Binding-site contacts:
Ligand atom C6 contacts residue THR207 of chain 1.A at 3.2 Å.
Ligand atom OXT contacts residue ARG93 of chain 1.A at 3.0 Å (salt-bridge).
Ligand atom C5 contacts residue HIS127 of chain 1.A at 4.0 Å.
Ligand atom C4 contacts residue MET202 of chain 1.A at 3.7 Å (hydrophobic).
Ligand atom O4 contacts residue ASN92 of chain 1.A at 3.1 Å (h-bond).
Ligand atom C5 contacts residue MET202 of chain 1.A at 4.1 Å (hydrophobic).
Ligand atom O4 contacts residue THR207 of chain 1.A at 3.2 Å (h-bond).
Ligand atom N6 contacts residue MET202 of chain 1.A at 3.3 Å (h-bond).
Ligand atom N6 contacts residue ALA205 of chain 1.A at 3.9 Å.
Ligand atom C4 contacts residue HIS127 of chain 1.A at 4.0 Å.
Ligand atom O3 contacts residue ALA219 of chain 1.A at 3.5 Å.
Ligand atom C5 contacts residue ALA219 of chain 1.A at 3.8 Å (hydrophobic).
Ligand atom O4 contacts residue ALA205 of chain 1.A at 3.4 Å.
Ligand atom O contacts residue ARG93 of chain 1.A at 2.9 Å (salt-bridge).
Ligand atom O3 contacts residue HIS127 of chain 1.A at 2.9 Å (h-bond).
Ligand atom OXT contacts residue ASN92 of chain 1.A at 2.9 Å (h-bond).
Ligand atom C3 contacts residue GLU221 of chain 1.A at 3.4 Å.
Ligand atom CA contacts residue HIS127 of chain 1.A at 4.0 Å.
Ligand atom C7 contacts residue THR207 of chain 1.A at 3.5 Å.
Ligand atom C contacts residue MET202 of chain 1.A at 3.8 Å (hydrophobic).
Ligand atom O contacts residue MET202 of chain 1.A at 3.3 Å.
Ligand atom N6 contacts residue ASP154 of chain 1.A at 4.2 Å.
Ligand atom C3 contacts residue MET202 of chain 1.A at 4.1 Å (hydrophobic).
Ligand atom N contacts residue TRP147 of chain 1.A at 4.0 Å.
Ligand atom O3 contacts residue ASN92 of chain 1.A at 4.0 Å.
Ligand atom O4 contacts residue HIS125 of chain 1.A at 3.7 Å.
Ligand atom C7 contacts residue HIS125 of chain 1.A at 3.6 Å.
Ligand atom O3 contacts residue THR207 of chain 1.A at 3.4 Å.
Ligand atom O4 contacts residue LEU206 of chain 1.A at 3.3 Å (h-bond).
Ligand atom C contacts residue ASN92 of chain 1.A at 3.9 Å.
Ligand atom CA contacts residue GLU221 of chain 1.A at 3.3 Å.
Ligand atom C3 contacts residue TRP147 of chain 1.A at 3.7 Å (hydrophobic).
Ligand atom C7 contacts residue HIS127 of chain 1.A at 3.7 Å.
Ligand atom C contacts residue ARG93 of chain 1.A at 3.6 Å.
Ligand atom N contacts residue GLU221 of chain 1.A at 2.5 Å (salt-bridge).
Ligand atom C7 contacts residue ASN92 of chain 1.A at 3.6 Å.
Ligand atom C6 contacts residue ALA219 of chain 1.A at 3.9 Å (hydrophobic).
Ligand atom N6 contacts residue THR207 of chain 1.A at 3.0 Å (h-bond).
Ligand atom O3 contacts residue HIS125 of chain 1.A at 2.7 Å (h-bond).
Ligand atom C4 contacts residue ASN92 of chain 1.A at 3.7 Å.

The protein below binds the small molecule below.
Small molecule (SMILES): N[C@H](CCC[C@H](N)C(=O)O)C(=O)O

Sequence of chain 1.A:
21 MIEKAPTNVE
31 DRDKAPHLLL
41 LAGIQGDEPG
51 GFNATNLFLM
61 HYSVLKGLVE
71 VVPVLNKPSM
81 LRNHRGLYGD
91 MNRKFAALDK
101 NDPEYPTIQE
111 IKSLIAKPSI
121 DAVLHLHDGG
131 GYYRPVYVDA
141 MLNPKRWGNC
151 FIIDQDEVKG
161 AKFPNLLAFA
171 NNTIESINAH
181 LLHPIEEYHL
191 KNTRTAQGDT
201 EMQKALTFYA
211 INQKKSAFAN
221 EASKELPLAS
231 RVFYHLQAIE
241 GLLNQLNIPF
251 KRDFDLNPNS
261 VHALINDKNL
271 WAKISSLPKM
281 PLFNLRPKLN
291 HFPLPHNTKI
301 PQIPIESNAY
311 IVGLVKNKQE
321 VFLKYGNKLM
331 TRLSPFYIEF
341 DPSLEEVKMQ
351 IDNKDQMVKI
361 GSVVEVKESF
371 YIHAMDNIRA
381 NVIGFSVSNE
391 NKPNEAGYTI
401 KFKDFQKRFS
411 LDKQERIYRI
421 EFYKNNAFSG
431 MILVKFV